Sequence of chain 1.C:
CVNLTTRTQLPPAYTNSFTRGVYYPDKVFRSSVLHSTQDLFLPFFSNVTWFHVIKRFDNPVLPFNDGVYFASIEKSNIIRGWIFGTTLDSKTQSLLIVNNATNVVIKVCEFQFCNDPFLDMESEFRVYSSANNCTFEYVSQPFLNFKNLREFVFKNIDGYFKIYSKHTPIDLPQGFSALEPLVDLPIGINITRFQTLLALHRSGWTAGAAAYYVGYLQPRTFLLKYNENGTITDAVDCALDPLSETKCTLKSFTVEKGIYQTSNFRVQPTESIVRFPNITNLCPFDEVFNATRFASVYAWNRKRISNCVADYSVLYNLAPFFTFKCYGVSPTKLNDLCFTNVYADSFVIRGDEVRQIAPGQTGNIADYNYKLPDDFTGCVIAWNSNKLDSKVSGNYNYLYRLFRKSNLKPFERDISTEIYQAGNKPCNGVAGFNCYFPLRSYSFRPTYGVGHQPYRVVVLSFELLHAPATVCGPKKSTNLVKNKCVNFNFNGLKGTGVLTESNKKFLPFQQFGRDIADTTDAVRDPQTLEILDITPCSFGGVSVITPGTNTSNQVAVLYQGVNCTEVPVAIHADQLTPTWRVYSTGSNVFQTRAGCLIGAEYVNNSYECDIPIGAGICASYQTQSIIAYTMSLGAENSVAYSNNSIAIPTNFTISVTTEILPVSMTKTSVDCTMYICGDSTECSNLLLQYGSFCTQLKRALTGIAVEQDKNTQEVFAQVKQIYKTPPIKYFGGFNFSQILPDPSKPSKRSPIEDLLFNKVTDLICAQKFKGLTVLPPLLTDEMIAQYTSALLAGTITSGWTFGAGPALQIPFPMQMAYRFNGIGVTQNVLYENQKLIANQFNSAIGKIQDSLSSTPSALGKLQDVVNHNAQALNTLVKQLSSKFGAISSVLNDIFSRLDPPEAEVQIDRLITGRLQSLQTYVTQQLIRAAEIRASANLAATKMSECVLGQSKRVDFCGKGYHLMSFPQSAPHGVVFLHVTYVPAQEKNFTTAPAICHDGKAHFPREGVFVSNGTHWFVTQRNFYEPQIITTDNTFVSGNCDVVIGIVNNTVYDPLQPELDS

This small molecule binds to this protein.
Small molecule (SMILES): CC(=O)N[C@H]1[C@H](O[C@H]2[C@H](O)[C@@H](NC(C)=O)CO[C@@H]2CO)O[C@H](CO)[C@@H](O)[C@@H]1O

Binding-site contacts:
Ligand atom O3 contacts residue GLU283 of chain 1.A at 4.0 Å.
Ligand atom C7 contacts residue ASN282 of chain 1.A at 3.3 Å.
Ligand atom O6 contacts residue LYS560 of chain 1.C at 4.0 Å.
Ligand atom C4 contacts residue ASN284 of chain 1.A at 4.3 Å.
Ligand atom O7 contacts residue ASN282 of chain 1.A at 2.7 Å (h-bond).
Ligand atom C5 contacts residue ASN284 of chain 1.A at 3.7 Å.
Ligand atom C8 contacts residue ASN282 of chain 1.A at 4.1 Å.
Ligand atom O5 contacts residue ASN284 of chain 1.A at 2.4 Å (h-bond).
Ligand atom C1 contacts residue GLU283 of chain 1.A at 3.8 Å.
Ligand atom C8 contacts residue ASN284 of chain 1.A at 4.2 Å.
Ligand atom C6 contacts residue LYS560 of chain 1.C at 3.6 Å.
Ligand atom C5 contacts residue LYS560 of chain 1.C at 4.0 Å.
Ligand atom N2 contacts residue GLU283 of chain 1.A at 2.9 Å (salt-bridge).
Ligand atom C2 contacts residue ASN284 of chain 1.A at 2.5 Å.
Ligand atom O5 contacts residue LYS560 of chain 1.C at 3.6 Å.
Ligand atom C3 contacts residue ASN284 of chain 1.A at 3.8 Å.
Ligand atom N2 contacts residue ASN284 of chain 1.A at 2.9 Å (h-bond).
Ligand atom C2 contacts residue GLU283 of chain 1.A at 3.5 Å.
Ligand atom O7 contacts residue GLU283 of chain 1.A at 3.8 Å.
Ligand atom C7 contacts residue GLU283 of chain 1.A at 3.8 Å.
Ligand atom C3 contacts residue GLU283 of chain 1.A at 3.4 Å.
Ligand atom C7 contacts residue ASN284 of chain 1.A at 3.8 Å.
Ligand atom N2 contacts residue ASN282 of chain 1.A at 3.8 Å.
Ligand atom C1 contacts residue LYS560 of chain 1.C at 4.4 Å.
Ligand atom C1 contacts residue ASN284 of chain 1.A at 1.4 Å.

Sequence of chain 1.A:
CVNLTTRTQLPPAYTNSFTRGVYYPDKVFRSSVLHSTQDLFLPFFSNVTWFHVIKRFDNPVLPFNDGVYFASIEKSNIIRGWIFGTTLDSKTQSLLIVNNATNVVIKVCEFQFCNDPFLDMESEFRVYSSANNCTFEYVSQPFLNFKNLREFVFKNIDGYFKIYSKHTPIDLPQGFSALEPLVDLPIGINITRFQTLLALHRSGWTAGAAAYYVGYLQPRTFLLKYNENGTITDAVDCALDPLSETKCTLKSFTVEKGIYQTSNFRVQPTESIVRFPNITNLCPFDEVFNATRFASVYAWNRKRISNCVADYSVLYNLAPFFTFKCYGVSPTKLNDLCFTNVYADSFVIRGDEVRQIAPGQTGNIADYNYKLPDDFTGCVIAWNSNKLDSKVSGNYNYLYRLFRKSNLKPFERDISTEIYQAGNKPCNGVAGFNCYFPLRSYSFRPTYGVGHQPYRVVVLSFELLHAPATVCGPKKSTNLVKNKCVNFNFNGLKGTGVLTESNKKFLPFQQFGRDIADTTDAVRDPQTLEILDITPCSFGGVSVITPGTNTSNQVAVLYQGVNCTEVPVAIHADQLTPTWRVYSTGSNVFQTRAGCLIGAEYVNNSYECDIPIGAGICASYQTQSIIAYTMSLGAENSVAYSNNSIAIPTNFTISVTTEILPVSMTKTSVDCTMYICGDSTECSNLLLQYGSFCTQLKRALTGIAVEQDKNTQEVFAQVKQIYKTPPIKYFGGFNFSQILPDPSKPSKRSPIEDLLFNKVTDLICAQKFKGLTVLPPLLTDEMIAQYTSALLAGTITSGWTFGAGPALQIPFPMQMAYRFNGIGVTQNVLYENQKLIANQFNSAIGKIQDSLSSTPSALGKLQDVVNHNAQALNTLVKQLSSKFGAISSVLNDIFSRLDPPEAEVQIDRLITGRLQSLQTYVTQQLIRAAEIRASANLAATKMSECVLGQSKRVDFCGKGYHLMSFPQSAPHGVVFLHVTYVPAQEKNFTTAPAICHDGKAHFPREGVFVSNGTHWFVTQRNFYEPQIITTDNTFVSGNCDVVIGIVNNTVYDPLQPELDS